Binding-site contacts:
Ligand atom CL2 contacts residue LEU485 of chain 1.F at 3.8 Å.
Ligand atom C14 contacts residue ASN179 of chain 1.C at 3.7 Å.
Ligand atom C18 contacts residue SER178 of chain 1.F at 3.6 Å.
Ligand atom C28 contacts residue THR232 of chain 1.C at 3.5 Å.
Ligand atom C16 contacts residue HIS205 of chain 1.C at 3.8 Å.
Ligand atom C18 contacts residue HIS205 of chain 1.C at 3.5 Å.
Ligand atom N08 contacts residue LEU179 of chain 1.F at 3.7 Å.
Ligand atom C15 contacts residue LEU179 of chain 1.E at 3.8 Å (hydrophobic).
Ligand atom O05 contacts residue VAL181 of chain 1.D at 3.8 Å.
Ligand atom C22 contacts residue VAL181 of chain 1.C at 3.7 Å (hydrophobic).
Ligand atom C29 contacts residue ILE207 of chain 1.D at 3.6 Å (hydrophobic).
Ligand atom C25 contacts residue ILE207 of chain 1.D at 3.7 Å (hydrophobic).
Ligand atom O03 contacts residue LEU179 of chain 1.E at 3.8 Å.
Ligand atom C25 contacts residue VAL242 of chain 1.D at 3.7 Å (hydrophobic).
Ligand atom CL1 contacts residue VAL242 of chain 1.D at 3.6 Å.
Ligand atom C15 contacts residue HIS205 of chain 1.D at 3.8 Å.
Ligand atom C22 contacts residue LEU179 of chain 1.F at 3.7 Å (hydrophobic).
Ligand atom C26 contacts residue ILE207 of chain 1.C at 3.7 Å (hydrophobic).
Ligand atom C27 contacts residue VAL177 of chain 1.E at 3.8 Å (hydrophobic).
Ligand atom C16 contacts residue LEU179 of chain 1.F at 3.8 Å (hydrophobic).
Ligand atom C24 contacts residue THR232 of chain 1.C at 3.6 Å.
Ligand atom C11 contacts residue ASN179 of chain 1.D at 3.5 Å.
Ligand atom N08 contacts residue VAL181 of chain 1.C at 3.5 Å.
Ligand atom C17 contacts residue SER178 of chain 1.E at 3.6 Å.
Ligand atom C20 contacts residue LEU179 of chain 1.F at 3.8 Å (hydrophobic).
Ligand atom C15 contacts residue SER178 of chain 1.E at 3.6 Å.
Ligand atom C17 contacts residue HIS205 of chain 1.D at 3.7 Å.
Ligand atom N07 contacts residue VAL181 of chain 1.D at 3.7 Å.
Ligand atom C13 contacts residue ASN179 of chain 1.D at 3.7 Å.
Ligand atom C30 contacts residue ILE207 of chain 1.C at 3.6 Å (hydrophobic).
Ligand atom C23 contacts residue THR232 of chain 1.D at 3.7 Å.
Ligand atom C18 contacts residue LEU179 of chain 1.F at 3.7 Å (hydrophobic).
Ligand atom CL1 contacts residue THR232 of chain 1.D at 3.8 Å.
Ligand atom O03 contacts residue SER178 of chain 1.E at 2.9 Å (h-bond).
Ligand atom CL1 contacts residue LEU485 of chain 1.E at 3.6 Å.
Ligand atom O06 contacts residue VAL181 of chain 1.C at 3.6 Å.
Ligand atom O04 contacts residue HIS205 of chain 1.C at 3.2 Å.
Ligand atom C27 contacts residue THR232 of chain 1.D at 3.2 Å.
Ligand atom C21 contacts residue LEU179 of chain 1.E at 3.7 Å (hydrophobic).
Ligand atom C28 contacts residue VAL177 of chain 1.F at 3.7 Å (hydrophobic).

Sequence of chain 1.D:
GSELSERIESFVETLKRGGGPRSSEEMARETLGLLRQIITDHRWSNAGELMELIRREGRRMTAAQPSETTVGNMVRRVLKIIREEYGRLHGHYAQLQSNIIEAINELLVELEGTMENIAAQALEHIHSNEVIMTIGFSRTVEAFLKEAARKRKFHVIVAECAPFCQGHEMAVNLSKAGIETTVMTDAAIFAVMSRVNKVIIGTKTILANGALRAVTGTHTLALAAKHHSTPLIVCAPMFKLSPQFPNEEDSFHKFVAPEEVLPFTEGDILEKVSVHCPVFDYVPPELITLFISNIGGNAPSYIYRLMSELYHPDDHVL

Sequence of chain 1.C:
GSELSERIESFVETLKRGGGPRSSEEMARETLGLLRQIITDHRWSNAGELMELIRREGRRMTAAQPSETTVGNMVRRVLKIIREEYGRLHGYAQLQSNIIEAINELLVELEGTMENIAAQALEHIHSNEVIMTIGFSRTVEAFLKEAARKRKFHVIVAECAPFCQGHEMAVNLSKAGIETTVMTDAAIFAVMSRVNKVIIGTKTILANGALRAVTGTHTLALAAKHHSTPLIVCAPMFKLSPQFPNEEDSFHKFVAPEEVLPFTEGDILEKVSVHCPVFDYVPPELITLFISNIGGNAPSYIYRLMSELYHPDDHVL

Sequence of chain 1.E:
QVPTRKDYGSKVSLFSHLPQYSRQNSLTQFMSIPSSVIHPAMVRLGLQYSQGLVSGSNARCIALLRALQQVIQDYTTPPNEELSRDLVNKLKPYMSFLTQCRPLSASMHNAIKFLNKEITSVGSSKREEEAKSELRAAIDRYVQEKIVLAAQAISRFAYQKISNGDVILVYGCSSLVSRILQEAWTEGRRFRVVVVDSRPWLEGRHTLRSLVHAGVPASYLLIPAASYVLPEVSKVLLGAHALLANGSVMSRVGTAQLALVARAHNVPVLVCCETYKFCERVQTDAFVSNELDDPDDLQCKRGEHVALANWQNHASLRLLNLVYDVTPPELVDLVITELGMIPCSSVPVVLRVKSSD

Sequence of chain 1.F:
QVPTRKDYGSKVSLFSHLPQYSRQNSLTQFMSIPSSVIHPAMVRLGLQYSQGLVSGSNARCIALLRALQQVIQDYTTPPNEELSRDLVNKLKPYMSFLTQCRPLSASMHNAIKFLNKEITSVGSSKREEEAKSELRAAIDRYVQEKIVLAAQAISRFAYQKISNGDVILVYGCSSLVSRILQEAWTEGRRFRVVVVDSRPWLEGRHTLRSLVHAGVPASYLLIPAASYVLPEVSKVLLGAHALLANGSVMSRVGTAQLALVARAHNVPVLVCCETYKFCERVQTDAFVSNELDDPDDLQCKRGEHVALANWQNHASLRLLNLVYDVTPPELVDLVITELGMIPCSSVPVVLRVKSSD

A protein and the small-molecule ligand that binds it are described below.
Small molecule (SMILES): O=C(COc1ccc(Cl)cc1)NC1CCC(NC(=O)COc2ccc(Cl)cc2)CC1